Binding-site contacts:
Ligand atom C6 contacts residue ARG543 of chain 1.D at 3.9 Å.
Ligand atom O7 contacts residue ASN546 of chain 1.D at 3.6 Å (h-bond).
Ligand atom O4 contacts residue THR730 of chain 1.D at 4.1 Å.
Ligand atom C7 contacts residue ASN546 of chain 1.D at 3.2 Å.
Ligand atom C1 contacts residue ASN546 of chain 1.D at 1.4 Å.
Ligand atom O6 contacts residue ARG543 of chain 1.D at 4.4 Å.
Ligand atom C4 contacts residue ASN546 of chain 1.D at 4.2 Å.
Ligand atom O5 contacts residue ARG543 of chain 1.D at 3.9 Å.
Ligand atom O6 contacts residue ASP732 of chain 1.D at 4.4 Å.
Ligand atom O5 contacts residue ASN546 of chain 1.D at 2.4 Å (h-bond).
Ligand atom C5 contacts residue ASN546 of chain 1.D at 3.7 Å.
Ligand atom N2 contacts residue ASN546 of chain 1.D at 2.9 Å (h-bond).
Ligand atom C8 contacts residue ASN546 of chain 1.D at 3.8 Å.
Ligand atom C5 contacts residue ARG543 of chain 1.D at 4.2 Å.
Ligand atom C2 contacts residue ASN546 of chain 1.D at 2.5 Å.
Ligand atom C3 contacts residue ASN546 of chain 1.D at 3.8 Å.
Ligand atom O4 contacts residue ARG543 of chain 1.D at 4.3 Å.
Ligand atom C4 contacts residue ARG543 of chain 1.D at 4.1 Å.

This protein binds this small molecule.
Small molecule (SMILES): CC(=O)N[C@@H]1[C@@H](O)[C@H](O)[C@@H](CO)O[C@H]1O

Sequence of chain 1.D:
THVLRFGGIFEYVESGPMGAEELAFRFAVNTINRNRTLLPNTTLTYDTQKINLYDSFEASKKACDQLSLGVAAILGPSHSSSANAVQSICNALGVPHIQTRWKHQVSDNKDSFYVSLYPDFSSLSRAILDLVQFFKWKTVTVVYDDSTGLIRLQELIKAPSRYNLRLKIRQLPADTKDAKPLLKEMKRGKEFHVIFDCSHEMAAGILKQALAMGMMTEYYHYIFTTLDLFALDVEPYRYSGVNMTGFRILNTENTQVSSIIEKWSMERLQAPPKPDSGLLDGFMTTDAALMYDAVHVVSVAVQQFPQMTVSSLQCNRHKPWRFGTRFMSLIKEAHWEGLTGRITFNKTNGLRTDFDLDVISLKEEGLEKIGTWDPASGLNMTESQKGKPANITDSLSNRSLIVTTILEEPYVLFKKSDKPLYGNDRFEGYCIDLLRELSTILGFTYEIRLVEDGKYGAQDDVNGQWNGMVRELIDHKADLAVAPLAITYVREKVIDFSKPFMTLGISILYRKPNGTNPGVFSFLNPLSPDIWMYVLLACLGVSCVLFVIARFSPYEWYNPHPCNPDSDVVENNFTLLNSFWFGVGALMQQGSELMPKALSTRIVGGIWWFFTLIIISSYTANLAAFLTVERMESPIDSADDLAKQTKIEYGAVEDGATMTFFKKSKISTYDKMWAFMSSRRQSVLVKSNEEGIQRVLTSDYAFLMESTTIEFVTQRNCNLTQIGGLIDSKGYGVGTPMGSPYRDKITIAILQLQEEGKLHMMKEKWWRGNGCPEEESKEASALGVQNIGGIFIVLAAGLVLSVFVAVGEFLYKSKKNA